The small molecule below binds the protein below.
Small molecule (SMILES): Nc1ncnc2c1ncn2[C@@H]1O[C@H](CO[P](=O)(O)O[P](=O)(O)NP(=O)(O)O)[C@@H](O)[C@H]1O

Binding-site contacts:
Ligand atom O1B contacts residue GLY29 of chain 1.A at 3.2 Å.
Ligand atom N7 contacts residue LYS352 of chain 1.A at 2.8 Å (salt-bridge).
Ligand atom N3B contacts residue SER30 of chain 1.A at 3.3 Å (h-bond).
Ligand atom O1B contacts residue SER30 of chain 1.A at 3.5 Å (h-bond).
Ligand atom O1G contacts residue MG1 of chain 1.D at 2.1 Å.
Ligand atom O5' contacts residue GLY318 of chain 1.A at 3.4 Å.
Ligand atom O3' contacts residue LYS229 of chain 1.A at 3.2 Å (salt-bridge).
Ligand atom O3G contacts residue ASP173 of chain 1.A at 3.2 Å (salt-bridge).
Ligand atom O3A contacts residue ASP173 of chain 1.A at 3.1 Å (salt-bridge).
Ligand atom O3' contacts residue GLY198 of chain 1.A at 3.4 Å.
Ligand atom O2G contacts residue SER30 of chain 1.A at 2.5 Å (h-bond).
Ligand atom O4' contacts residue GLY318 of chain 1.A at 3.3 Å.
Ligand atom N3 contacts residue GLY318 of chain 1.A at 3.4 Å (h-bond).
Ligand atom O2' contacts residue ARG226 of chain 1.A at 3.3 Å.
Ligand atom N6 contacts residue GLU230 of chain 1.A at 3.5 Å (salt-bridge).
Ligand atom C2' contacts residue GLU230 of chain 1.A at 3.1 Å.
Ligand atom PG contacts residue MG1 of chain 1.D at 3.3 Å.
Ligand atom O1A contacts residue GLY318 of chain 1.A at 2.9 Å (h-bond).
Ligand atom O3' contacts residue ASP173 of chain 1.A at 2.5 Å (salt-bridge).
Ligand atom O3A contacts residue GLY172 of chain 1.A at 3.3 Å.
Ligand atom O2A contacts residue LYS34 of chain 1.A at 2.8 Å (salt-bridge).
Ligand atom O2' contacts residue LYS229 of chain 1.A at 2.9 Å (salt-bridge).
Ligand atom O3G contacts residue GLY174 of chain 1.A at 2.8 Å (h-bond).
Ligand atom C3' contacts residue ASP173 of chain 1.A at 3.3 Å.
Ligand atom O1B contacts residue GLY31 of chain 1.A at 2.9 Å (h-bond).
Ligand atom O2B contacts residue GLY29 of chain 1.A at 3.4 Å.
Ligand atom C4 contacts residue GLY318 of chain 1.A at 3.1 Å.
Ligand atom N9 contacts residue GLY318 of chain 1.A at 3.4 Å (h-bond).
Ligand atom O3G contacts residue GLY172 of chain 1.A at 3.5 Å.
Ligand atom O4' contacts residue THR319 of chain 1.A at 3.5 Å (h-bond).
Ligand atom PB contacts residue MG1 of chain 1.D at 3.2 Å.
Ligand atom O3G contacts residue VAL175 of chain 1.A at 2.8 Å (h-bond).
Ligand atom O2B contacts residue MG1 of chain 1.D at 2.0 Å.
Ligand atom O2' contacts residue GLU230 of chain 1.A at 2.7 Å (salt-bridge).
Ligand atom O1B contacts residue LEU32 of chain 1.A at 2.8 Å (h-bond).
Ligand atom C8 contacts residue LYS352 of chain 1.A at 3.4 Å.
Ligand atom O2B contacts residue LYS34 of chain 1.A at 2.8 Å (salt-bridge).
Ligand atom O1B contacts residue LYS34 of chain 1.A at 3.4 Å (salt-bridge).
Ligand atom C2 contacts residue TYR322 of chain 1.A at 3.5 Å (hydrophobic).
Ligand atom N3B contacts residue ASP173 of chain 1.A at 2.9 Å (salt-bridge).

Sequence of chain 1.A:
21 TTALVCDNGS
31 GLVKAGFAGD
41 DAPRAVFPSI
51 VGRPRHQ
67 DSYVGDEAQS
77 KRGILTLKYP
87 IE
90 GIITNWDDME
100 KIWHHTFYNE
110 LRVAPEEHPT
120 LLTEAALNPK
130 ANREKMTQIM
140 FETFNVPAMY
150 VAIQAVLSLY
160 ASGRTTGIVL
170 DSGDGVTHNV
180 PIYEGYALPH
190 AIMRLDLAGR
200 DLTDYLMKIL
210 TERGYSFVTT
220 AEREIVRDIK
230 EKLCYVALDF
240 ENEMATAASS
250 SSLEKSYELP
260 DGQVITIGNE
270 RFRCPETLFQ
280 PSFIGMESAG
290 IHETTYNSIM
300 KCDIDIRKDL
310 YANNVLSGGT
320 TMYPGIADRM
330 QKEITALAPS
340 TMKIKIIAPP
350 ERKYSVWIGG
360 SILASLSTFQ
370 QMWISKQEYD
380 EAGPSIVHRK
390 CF